A small-molecule ligand and the protein it binds are described below.
Small molecule (SMILES): Oc1c(F)cc(F)cc1-c1cc[nH]n1

Sequence of chain 1.A:
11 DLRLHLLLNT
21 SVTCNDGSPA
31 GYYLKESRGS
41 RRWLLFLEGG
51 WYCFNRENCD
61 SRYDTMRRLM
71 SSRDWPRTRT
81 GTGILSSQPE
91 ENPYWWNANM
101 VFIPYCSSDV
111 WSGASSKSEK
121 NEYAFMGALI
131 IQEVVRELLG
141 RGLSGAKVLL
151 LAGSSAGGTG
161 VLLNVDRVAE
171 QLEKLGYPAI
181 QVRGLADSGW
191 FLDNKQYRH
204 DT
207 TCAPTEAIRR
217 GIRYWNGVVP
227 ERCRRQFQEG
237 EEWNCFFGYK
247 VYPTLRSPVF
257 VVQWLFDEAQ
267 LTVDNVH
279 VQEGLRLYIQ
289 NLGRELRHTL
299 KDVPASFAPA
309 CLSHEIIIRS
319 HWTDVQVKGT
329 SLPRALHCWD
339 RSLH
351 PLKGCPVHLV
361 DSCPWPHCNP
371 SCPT

Binding-site contacts:
Ligand atom F2 contacts residue PRO210 of chain 1.A at 3.2 Å.
Ligand atom C2 contacts residue ALA265 of chain 1.A at 4.2 Å (hydrophobic).
Ligand atom F1 contacts residue VAL110 of chain 1.A at 4.1 Å.
Ligand atom C5 contacts residue PRO210 of chain 1.A at 4.3 Å (hydrophobic).
Ligand atom C2 contacts residue TRP51 of chain 1.A at 3.4 Å (hydrophobic).
Ligand atom C7 contacts residue PHE243 of chain 1.A at 4.2 Å (hydrophobic).
Ligand atom N2 contacts residue ALA156 of chain 1.A at 4.1 Å.
Ligand atom F2 contacts residue PHE243 of chain 1.A at 3.6 Å.
Ligand atom C2 contacts residue SER155 of chain 1.A at 4.0 Å.
Ligand atom F2 contacts residue EDO1 of chain 1.K at 3.7 Å.
Ligand atom C7 contacts residue PHE191 of chain 1.A at 3.8 Å (hydrophobic).
Ligand atom C8 contacts residue PHE191 of chain 1.A at 3.9 Å (hydrophobic).
Ligand atom F1 contacts residue PHE242 of chain 1.A at 3.7 Å.
Ligand atom C3 contacts residue TYR52 of chain 1.A at 4.2 Å (hydrophobic).
Ligand atom O1 contacts residue THR159 of chain 1.A at 4.0 Å.
Ligand atom N2 contacts residue PHE191 of chain 1.A at 3.9 Å.
Ligand atom C5 contacts residue PHE191 of chain 1.A at 3.6 Å (hydrophobic).
Ligand atom N1 contacts residue PHE191 of chain 1.A at 4.3 Å.
Ligand atom F1 contacts residue THR159 of chain 1.A at 3.7 Å.
Ligand atom N1 contacts residue ALA156 of chain 1.A at 4.0 Å.
Ligand atom C8 contacts residue ILE214 of chain 1.A at 3.6 Å (hydrophobic).
Ligand atom F1 contacts residue ILE214 of chain 1.A at 3.4 Å.
Ligand atom C1 contacts residue PHE191 of chain 1.A at 3.6 Å (hydrophobic).
Ligand atom N1 contacts residue TRP51 of chain 1.A at 3.8 Å.
Ligand atom C6 contacts residue PRO210 of chain 1.A at 3.7 Å (hydrophobic).
Ligand atom C7 contacts residue ILE214 of chain 1.A at 3.5 Å (hydrophobic).
Ligand atom C4 contacts residue PHE191 of chain 1.A at 3.5 Å (hydrophobic).
Ligand atom O1 contacts residue TYR52 of chain 1.A at 4.3 Å.
Ligand atom C2 contacts residue PHE191 of chain 1.A at 4.1 Å (hydrophobic).
Ligand atom C3 contacts residue PHE191 of chain 1.A at 3.5 Å (hydrophobic).
Ligand atom F2 contacts residue PHE191 of chain 1.A at 3.6 Å.
Ligand atom O1 contacts residue PHE191 of chain 1.A at 4.2 Å.
Ligand atom C6 contacts residue PHE191 of chain 1.A at 3.5 Å (hydrophobic).
Ligand atom C4 contacts residue TYR52 of chain 1.A at 4.2 Å (hydrophobic).
Ligand atom C1 contacts residue TRP51 of chain 1.A at 3.5 Å (hydrophobic).
Ligand atom O1 contacts residue VAL110 of chain 1.A at 3.6 Å.
Ligand atom C9 contacts residue PHE191 of chain 1.A at 3.7 Å (hydrophobic).
Ligand atom N1 contacts residue SER155 of chain 1.A at 3.7 Å.
Ligand atom C9 contacts residue TYR52 of chain 1.A at 4.3 Å (hydrophobic).
Ligand atom O1 contacts residue ALA156 of chain 1.A at 4.2 Å.